Binding-site contacts:
Ligand atom O2B contacts residue TYR79 of chain 1.A at 3.4 Å.
Ligand atom O2A contacts residue HIS78 of chain 1.A at 3.7 Å.
Ligand atom C4 contacts residue GLU201 of chain 1.A at 3.5 Å.
Ligand atom O2B contacts residue MG1 of chain 1.O at 2.8 Å.
Ligand atom PA contacts residue ARG62 of chain 1.A at 3.7 Å.
Ligand atom C4 contacts residue SFG1 of chain 1.M at 3.0 Å.
Ligand atom O1B contacts residue VAL64 of chain 1.A at 3.3 Å.
Ligand atom O2B contacts residue ASN65 of chain 1.A at 3.5 Å (h-bond).
Ligand atom O3B contacts residue ARG288 of chain 1.A at 2.9 Å (salt-bridge).
Ligand atom C1 contacts residue HIS77 of chain 1.A at 3.0 Å.
Ligand atom O3B contacts residue ARG62 of chain 1.A at 3.5 Å (salt-bridge).
Ligand atom C5 contacts residue PHE250 of chain 1.A at 3.5 Å (hydrophobic).
Ligand atom O1A contacts residue GLU60 of chain 1.A at 3.8 Å.
Ligand atom O1A contacts residue HIS77 of chain 1.A at 2.7 Å (h-bond).
Ligand atom O3B contacts residue PHE250 of chain 1.A at 3.5 Å.
Ligand atom C6 contacts residue MET204 of chain 1.A at 3.2 Å (hydrophobic).
Ligand atom C2 contacts residue TYR79 of chain 1.A at 3.1 Å (hydrophobic).
Ligand atom O1B contacts residue ASN65 of chain 1.A at 3.0 Å (h-bond).
Ligand atom C9 contacts residue TYR79 of chain 1.A at 3.4 Å (hydrophobic).
Ligand atom O1B contacts residue ARG62 of chain 1.A at 2.9 Å.
Ligand atom O2A contacts residue HIS77 of chain 1.A at 3.7 Å.
Ligand atom O2A contacts residue ASN65 of chain 1.A at 3.2 Å (h-bond).
Ligand atom PB contacts residue ARG62 of chain 1.A at 3.6 Å.
Ligand atom O3A contacts residue TYR79 of chain 1.A at 3.6 Å.
Ligand atom O3A contacts residue ARG62 of chain 1.A at 3.0 Å (salt-bridge).
Ligand atom PB contacts residue ARG288 of chain 1.A at 3.6 Å.
Ligand atom C1 contacts residue GLU201 of chain 1.A at 3.8 Å.
Ligand atom O2B contacts residue ARG288 of chain 1.A at 3.0 Å (salt-bridge).
Ligand atom C4 contacts residue TYR205 of chain 1.A at 3.7 Å (hydrophobic).
Ligand atom O1A contacts residue ARG62 of chain 1.A at 3.2 Å (salt-bridge).
Ligand atom PA contacts residue HIS77 of chain 1.A at 3.7 Å.
Ligand atom PA contacts residue ASN65 of chain 1.A at 3.5 Å.
Ligand atom C9 contacts residue PHE301 of chain 1.A at 3.5 Å (hydrophobic).
Ligand atom O3B contacts residue TYR79 of chain 1.A at 3.5 Å (h-bond).
Ligand atom O1A contacts residue ASN65 of chain 1.A at 3.0 Å (h-bond).
Ligand atom O1 contacts residue HIS77 of chain 1.A at 3.4 Å (h-bond).
Ligand atom C1 contacts residue TYR79 of chain 1.A at 3.7 Å (hydrophobic).
Ligand atom O2A contacts residue MG1 of chain 1.O at 2.7 Å.
Ligand atom O1 contacts residue TRP57 of chain 1.A at 3.5 Å.
Ligand atom O1A contacts residue TRP57 of chain 1.A at 3.8 Å.

Sequence of chain 1.A:
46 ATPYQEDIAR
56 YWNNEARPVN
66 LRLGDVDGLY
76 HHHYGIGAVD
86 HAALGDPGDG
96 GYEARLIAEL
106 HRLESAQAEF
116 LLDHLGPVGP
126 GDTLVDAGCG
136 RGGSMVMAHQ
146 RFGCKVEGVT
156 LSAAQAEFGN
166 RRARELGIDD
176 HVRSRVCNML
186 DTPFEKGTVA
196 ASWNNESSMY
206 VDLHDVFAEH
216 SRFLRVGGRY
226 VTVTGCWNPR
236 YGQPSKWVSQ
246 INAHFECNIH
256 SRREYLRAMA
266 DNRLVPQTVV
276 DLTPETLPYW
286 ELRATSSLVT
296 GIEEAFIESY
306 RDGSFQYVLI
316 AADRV

A protein and the small-molecule ligand that binds it are described below.
Small molecule (SMILES): CC(C)=CCC/C(C)=C/CO[P](=O)(O)OP(=O)(O)O